This small molecule binds to this protein.
Small molecule (SMILES): Nc1ncnc2c1ncn2[C@H]1C[C@H](O)[C@@H](COP(=O)(O)O)O1

Binding-site contacts:
Ligand atom C1' contacts residue HIS630 of chain 2.K at 4.0 Å.
Ligand atom N6 contacts residue PRO631 of chain 2.K at 3.9 Å.
Ligand atom N7 contacts residue HIS630 of chain 2.K at 4.1 Å.
Ligand atom C5 contacts residue PRO631 of chain 2.K at 4.4 Å (hydrophobic).
Ligand atom O4' contacts residue PRO631 of chain 2.K at 3.8 Å.
Ligand atom C8 contacts residue PRO419 of chain 2.K at 4.3 Å (hydrophobic).
Ligand atom C2 contacts residue GLY639 of chain 2.K at 3.7 Å.
Ligand atom N1 contacts residue ILE622 of chain 2.K at 4.4 Å.
Ligand atom N6 contacts residue GLY637 of chain 2.K at 4.1 Å.
Ligand atom C6 contacts residue GLY639 of chain 2.K at 3.7 Å.
Ligand atom N1 contacts residue GLY639 of chain 2.K at 2.9 Å (h-bond).
Ligand atom O2P contacts residue HIS628 of chain 2.K at 4.3 Å.
Ligand atom C5 contacts residue SER632 of chain 2.K at 4.3 Å.
Ligand atom N9 contacts residue PRO419 of chain 2.K at 4.2 Å.
Ligand atom C2' contacts residue PRO419 of chain 2.K at 4.0 Å (hydrophobic).
Ligand atom N7 contacts residue PRO419 of chain 2.K at 4.4 Å.
Ligand atom N7 contacts residue SER632 of chain 2.K at 3.8 Å.
Ligand atom N6 contacts residue VAL418 of chain 2.K at 3.6 Å.
Ligand atom N1 contacts residue PRO631 of chain 2.K at 4.2 Å.
Ligand atom N6 contacts residue PRO633 of chain 2.K at 4.2 Å.
Ligand atom N9 contacts residue HIS630 of chain 2.K at 4.2 Å.
Ligand atom N6 contacts residue GLY639 of chain 2.K at 2.8 Å (h-bond).
Ligand atom C6 contacts residue PRO631 of chain 2.K at 4.0 Å (hydrophobic).
Ligand atom C2 contacts residue PRO419 of chain 2.K at 4.4 Å (hydrophobic).
Ligand atom C6 contacts residue SER632 of chain 2.K at 4.3 Å.
Ligand atom N7 contacts residue ASP609 of chain 2.K at 4.4 Å.
Ligand atom O5' contacts residue PRO631 of chain 2.K at 4.1 Å.
Ligand atom N3 contacts residue PRO419 of chain 2.K at 4.3 Å.
Ligand atom C4 contacts residue PRO419 of chain 2.K at 4.2 Å (hydrophobic).
Ligand atom N6 contacts residue PHE638 of chain 2.K at 3.8 Å.
Ligand atom C6 contacts residue PRO419 of chain 2.K at 4.4 Å (hydrophobic).
Ligand atom O2P contacts residue PRO631 of chain 2.K at 3.8 Å.
Ligand atom O5' contacts residue PHE629 of chain 2.K at 4.2 Å.
Ligand atom N6 contacts residue SER632 of chain 2.K at 3.9 Å.
Ligand atom N1 contacts residue VAL418 of chain 2.K at 3.8 Å.
Ligand atom O2P contacts residue PHE629 of chain 2.K at 4.0 Å.
Ligand atom O4' contacts residue HIS630 of chain 2.K at 4.4 Å.
Ligand atom C6 contacts residue VAL418 of chain 2.K at 3.8 Å (hydrophobic).
Ligand atom C8 contacts residue HIS630 of chain 2.K at 3.4 Å.
Ligand atom C5 contacts residue PRO419 of chain 2.K at 4.2 Å (hydrophobic).

Sequence of chain 2.K:
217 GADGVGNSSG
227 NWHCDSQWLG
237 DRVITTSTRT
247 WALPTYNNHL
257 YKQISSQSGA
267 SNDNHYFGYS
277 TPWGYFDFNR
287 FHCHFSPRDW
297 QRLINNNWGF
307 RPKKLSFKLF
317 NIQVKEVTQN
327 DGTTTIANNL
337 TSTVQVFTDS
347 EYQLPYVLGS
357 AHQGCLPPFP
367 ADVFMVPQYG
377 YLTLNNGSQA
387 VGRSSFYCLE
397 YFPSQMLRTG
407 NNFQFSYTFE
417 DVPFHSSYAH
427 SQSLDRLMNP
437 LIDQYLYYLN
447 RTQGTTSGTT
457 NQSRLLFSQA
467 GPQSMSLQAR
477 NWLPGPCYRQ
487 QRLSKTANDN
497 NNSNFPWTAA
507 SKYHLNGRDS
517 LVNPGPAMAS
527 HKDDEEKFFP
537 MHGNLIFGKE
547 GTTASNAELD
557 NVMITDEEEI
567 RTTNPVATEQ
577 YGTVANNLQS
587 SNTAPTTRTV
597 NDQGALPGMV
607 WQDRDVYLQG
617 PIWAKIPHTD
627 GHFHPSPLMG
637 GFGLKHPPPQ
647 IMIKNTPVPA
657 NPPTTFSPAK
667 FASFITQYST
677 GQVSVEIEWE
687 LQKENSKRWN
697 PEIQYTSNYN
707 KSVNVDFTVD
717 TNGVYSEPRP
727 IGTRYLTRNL